Binding-site contacts:
Ligand atom C8 contacts residue ASP144 of chain 1.B at 4.0 Å.
Ligand atom C8 contacts residue GLY107 of chain 1.B at 4.5 Å.
Ligand atom C8 contacts residue TYR142 of chain 1.B at 4.5 Å (hydrophobic).
Ligand atom O5 contacts residue ASN108 of chain 1.B at 2.3 Å (h-bond).
Ligand atom C7 contacts residue PHE118 of chain 1.B at 4.2 Å (hydrophobic).
Ligand atom O3 contacts residue ASP144 of chain 1.B at 3.8 Å.
Ligand atom C7 contacts residue TYR142 of chain 1.B at 4.4 Å (hydrophobic).
Ligand atom C2 contacts residue ASN108 of chain 1.B at 2.5 Å.
Ligand atom N2 contacts residue PHE118 of chain 1.B at 3.4 Å.
Ligand atom C8 contacts residue ASN148 of chain 1.B at 3.6 Å.
Ligand atom C3 contacts residue PHE118 of chain 1.B at 4.0 Å (hydrophobic).
Ligand atom C7 contacts residue ASN108 of chain 1.B at 3.5 Å.
Ligand atom C3 contacts residue ASN108 of chain 1.B at 3.8 Å.
Ligand atom C5 contacts residue ASN108 of chain 1.B at 3.6 Å.
Ligand atom C7 contacts residue ASN148 of chain 1.B at 4.0 Å.
Ligand atom O7 contacts residue TYR142 of chain 1.B at 3.9 Å.
Ligand atom C1 contacts residue PHE118 of chain 1.B at 4.2 Å (hydrophobic).
Ligand atom O7 contacts residue ASP144 of chain 1.B at 3.3 Å (salt-bridge).
Ligand atom C2 contacts residue PHE118 of chain 1.B at 4.1 Å (hydrophobic).
Ligand atom O7 contacts residue ASN148 of chain 1.B at 4.3 Å.
Ligand atom C8 contacts residue PHE118 of chain 1.B at 3.7 Å (hydrophobic).
Ligand atom C7 contacts residue ASP144 of chain 1.B at 4.0 Å.
Ligand atom C1 contacts residue ASN108 of chain 1.B at 1.4 Å.
Ligand atom N2 contacts residue ASN108 of chain 1.B at 3.0 Å (h-bond).
Ligand atom C4 contacts residue ASN108 of chain 1.B at 4.2 Å.
Ligand atom O7 contacts residue CYS143 of chain 1.B at 4.5 Å.
Ligand atom O7 contacts residue ASN108 of chain 1.B at 3.7 Å.

The protein below binds the small molecule below.
Small molecule (SMILES): CC(=O)N[C@@H]1[C@@H](O)[C@H](O)[C@@H](CO)O[C@H]1O

Sequence of chain 1.B:
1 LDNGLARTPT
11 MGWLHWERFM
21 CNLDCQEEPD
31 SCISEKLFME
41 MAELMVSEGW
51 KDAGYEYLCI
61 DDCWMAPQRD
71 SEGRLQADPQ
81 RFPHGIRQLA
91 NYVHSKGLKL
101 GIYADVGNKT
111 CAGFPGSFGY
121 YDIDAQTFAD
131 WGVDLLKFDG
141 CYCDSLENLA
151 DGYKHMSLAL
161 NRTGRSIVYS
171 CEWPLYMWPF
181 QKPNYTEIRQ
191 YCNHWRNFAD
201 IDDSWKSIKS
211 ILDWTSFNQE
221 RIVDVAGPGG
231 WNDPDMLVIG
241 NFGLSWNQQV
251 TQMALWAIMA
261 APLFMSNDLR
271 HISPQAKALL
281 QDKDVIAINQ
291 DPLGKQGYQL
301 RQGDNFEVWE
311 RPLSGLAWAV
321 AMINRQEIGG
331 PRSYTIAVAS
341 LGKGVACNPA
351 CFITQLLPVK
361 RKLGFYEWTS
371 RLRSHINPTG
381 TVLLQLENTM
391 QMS